Binding-site contacts:
Ligand atom C7 contacts residue THR236 of chain 1.B at 4.2 Å.
Ligand atom O5 contacts residue THR108 of chain 1.B at 3.6 Å.
Ligand atom C7 contacts residue LYS462 of chain 1.C at 3.8 Å.
Ligand atom O6 contacts residue ASN234 of chain 1.B at 3.0 Å (h-bond).
Ligand atom O5 contacts residue THR236 of chain 1.B at 3.9 Å.
Ligand atom C8 contacts residue ASN234 of chain 1.B at 3.2 Å.
Ligand atom O5 contacts residue ASN234 of chain 1.B at 2.5 Å (h-bond).
Ligand atom C3 contacts residue ASN234 of chain 1.B at 3.6 Å.
Ligand atom C2 contacts residue ASN234 of chain 1.B at 2.5 Å.
Ligand atom C2 contacts residue THR236 of chain 1.B at 4.1 Å.
Ligand atom C8 contacts residue LYS462 of chain 1.C at 3.3 Å.
Ligand atom N2 contacts residue LYS462 of chain 1.C at 4.3 Å.
Ligand atom C5 contacts residue ASN234 of chain 1.B at 3.2 Å.
Ligand atom C4 contacts residue ASN234 of chain 1.B at 3.7 Å.
Ligand atom N2 contacts residue THR236 of chain 1.B at 3.5 Å.
Ligand atom C1 contacts residue ASN234 of chain 1.B at 1.4 Å.
Ligand atom C1 contacts residue THR236 of chain 1.B at 3.5 Å.
Ligand atom O3 contacts residue LYS462 of chain 1.C at 4.0 Å.
Ligand atom O7 contacts residue THR236 of chain 1.B at 4.3 Å.
Ligand atom O6 contacts residue THR108 of chain 1.B at 2.7 Å (h-bond).
Ligand atom N2 contacts residue ASN234 of chain 1.B at 3.2 Å (h-bond).
Ligand atom O7 contacts residue LYS462 of chain 1.C at 3.9 Å.
Ligand atom C5 contacts residue THR108 of chain 1.B at 4.3 Å.
Ligand atom C1 contacts residue THR108 of chain 1.B at 4.2 Å.
Ligand atom C7 contacts residue ASN234 of chain 1.B at 3.2 Å.
Ligand atom C8 contacts residue GLU465 of chain 1.C at 4.4 Å.
Ligand atom C6 contacts residue ASN234 of chain 1.B at 3.1 Å.
Ligand atom O7 contacts residue ASN234 of chain 1.B at 3.8 Å.
Ligand atom C6 contacts residue THR108 of chain 1.B at 4.0 Å.

Sequence of chain 1.C:
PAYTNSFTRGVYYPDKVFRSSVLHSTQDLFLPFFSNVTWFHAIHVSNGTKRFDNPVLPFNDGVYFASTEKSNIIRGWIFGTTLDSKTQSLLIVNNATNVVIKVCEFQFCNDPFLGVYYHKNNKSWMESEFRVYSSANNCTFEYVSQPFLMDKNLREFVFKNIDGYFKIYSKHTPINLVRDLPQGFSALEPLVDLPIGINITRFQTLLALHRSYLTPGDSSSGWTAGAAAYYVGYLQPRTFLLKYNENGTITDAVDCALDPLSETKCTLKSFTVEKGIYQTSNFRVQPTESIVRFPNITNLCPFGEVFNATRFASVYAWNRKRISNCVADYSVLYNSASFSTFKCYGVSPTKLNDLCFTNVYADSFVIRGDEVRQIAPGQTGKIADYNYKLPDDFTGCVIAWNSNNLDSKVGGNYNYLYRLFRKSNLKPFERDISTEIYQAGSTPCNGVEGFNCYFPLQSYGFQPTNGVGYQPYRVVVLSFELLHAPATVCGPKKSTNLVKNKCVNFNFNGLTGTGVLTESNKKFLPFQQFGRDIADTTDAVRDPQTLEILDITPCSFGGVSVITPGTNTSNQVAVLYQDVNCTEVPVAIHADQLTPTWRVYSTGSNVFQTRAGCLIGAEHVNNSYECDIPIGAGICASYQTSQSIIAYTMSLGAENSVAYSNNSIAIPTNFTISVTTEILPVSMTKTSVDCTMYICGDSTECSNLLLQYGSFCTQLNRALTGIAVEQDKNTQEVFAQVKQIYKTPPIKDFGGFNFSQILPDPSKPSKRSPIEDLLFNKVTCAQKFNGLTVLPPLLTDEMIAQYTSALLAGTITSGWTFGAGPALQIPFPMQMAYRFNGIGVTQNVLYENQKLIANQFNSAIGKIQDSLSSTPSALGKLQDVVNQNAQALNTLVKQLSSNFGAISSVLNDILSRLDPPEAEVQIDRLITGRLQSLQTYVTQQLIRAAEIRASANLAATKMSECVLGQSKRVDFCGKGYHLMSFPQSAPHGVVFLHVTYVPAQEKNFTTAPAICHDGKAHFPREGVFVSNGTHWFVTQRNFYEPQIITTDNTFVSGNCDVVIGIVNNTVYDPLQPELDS

The small molecule below binds the protein below.
Small molecule (SMILES): CC(=O)N[C@@H]1[C@@H](O)[C@H](O)[C@@H](CO)O[C@H]1O

Sequence of chain 1.B:
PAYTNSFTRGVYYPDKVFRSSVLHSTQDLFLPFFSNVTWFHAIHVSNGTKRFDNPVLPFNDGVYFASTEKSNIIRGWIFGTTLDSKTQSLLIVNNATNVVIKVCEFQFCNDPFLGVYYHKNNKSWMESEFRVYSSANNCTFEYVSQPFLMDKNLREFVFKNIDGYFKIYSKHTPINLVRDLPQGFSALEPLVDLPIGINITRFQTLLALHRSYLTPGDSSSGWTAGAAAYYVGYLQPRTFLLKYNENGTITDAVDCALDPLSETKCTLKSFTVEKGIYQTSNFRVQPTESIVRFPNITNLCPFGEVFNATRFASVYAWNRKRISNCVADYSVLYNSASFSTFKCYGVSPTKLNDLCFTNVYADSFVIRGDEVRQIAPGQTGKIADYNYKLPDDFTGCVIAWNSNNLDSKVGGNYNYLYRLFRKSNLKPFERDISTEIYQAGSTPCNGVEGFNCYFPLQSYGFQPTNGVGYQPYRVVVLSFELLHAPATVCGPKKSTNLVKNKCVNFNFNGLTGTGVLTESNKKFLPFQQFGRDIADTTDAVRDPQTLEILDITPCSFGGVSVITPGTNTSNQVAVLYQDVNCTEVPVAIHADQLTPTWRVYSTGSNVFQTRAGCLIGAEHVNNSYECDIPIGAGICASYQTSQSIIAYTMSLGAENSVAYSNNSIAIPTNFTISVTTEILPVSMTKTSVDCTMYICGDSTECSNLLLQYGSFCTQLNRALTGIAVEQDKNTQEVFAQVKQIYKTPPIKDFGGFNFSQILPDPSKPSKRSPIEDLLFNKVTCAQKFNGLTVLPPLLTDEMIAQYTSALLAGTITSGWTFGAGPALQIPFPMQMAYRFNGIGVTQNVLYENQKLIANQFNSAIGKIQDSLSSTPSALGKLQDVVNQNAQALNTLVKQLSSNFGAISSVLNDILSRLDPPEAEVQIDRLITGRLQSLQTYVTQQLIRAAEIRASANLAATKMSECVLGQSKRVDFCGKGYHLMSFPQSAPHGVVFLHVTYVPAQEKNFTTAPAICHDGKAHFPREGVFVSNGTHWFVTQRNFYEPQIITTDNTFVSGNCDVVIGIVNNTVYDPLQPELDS